Sequence of chain 1.A:
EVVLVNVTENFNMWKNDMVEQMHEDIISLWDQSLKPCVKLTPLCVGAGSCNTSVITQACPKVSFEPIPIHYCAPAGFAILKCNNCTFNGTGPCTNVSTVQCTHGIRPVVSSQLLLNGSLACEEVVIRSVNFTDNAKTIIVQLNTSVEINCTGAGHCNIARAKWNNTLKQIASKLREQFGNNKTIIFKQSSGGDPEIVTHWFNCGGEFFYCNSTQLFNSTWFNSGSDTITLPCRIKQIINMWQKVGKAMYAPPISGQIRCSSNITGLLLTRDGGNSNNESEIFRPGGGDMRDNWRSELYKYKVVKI

Binding-site contacts:
Ligand atom C8 contacts residue VAL5 of chain 1.A at 3.9 Å (hydrophobic).
Ligand atom C7 contacts residue ASN6 of chain 1.A at 3.3 Å.
Ligand atom N2 contacts residue ASN6 of chain 1.A at 2.6 Å (h-bond).
Ligand atom C4 contacts residue ASN6 of chain 1.A at 4.0 Å.
Ligand atom O7 contacts residue ASN6 of chain 1.A at 4.0 Å.
Ligand atom C1 contacts residue ASN6 of chain 1.A at 1.4 Å.
Ligand atom C3 contacts residue ASN6 of chain 1.A at 3.5 Å.
Ligand atom O3 contacts residue ASN6 of chain 1.A at 4.5 Å.
Ligand atom C2 contacts residue ASN6 of chain 1.A at 2.1 Å.
Ligand atom C5 contacts residue ASN6 of chain 1.A at 3.6 Å.
Ligand atom C8 contacts residue ASN6 of chain 1.A at 4.1 Å.
Ligand atom O5 contacts residue ASN6 of chain 1.A at 2.4 Å (h-bond).

The small molecule below binds the protein below.
Small molecule (SMILES): CC(=O)N[C@@H]1[C@@H](O)[C@H](O)[C@@H](CO)O[C@H]1O